Binding-site contacts:
Ligand atom O5 contacts residue ASN92 of chain 1.A at 2.4 Å (h-bond).
Ligand atom C4 contacts residue ASN92 of chain 1.A at 4.2 Å.
Ligand atom O5 contacts residue LYS70 of chain 1.A at 4.1 Å.
Ligand atom O5 contacts residue GLY67 of chain 1.A at 4.0 Å.
Ligand atom C5 contacts residue ASN92 of chain 1.A at 3.7 Å.
Ligand atom N2 contacts residue ASN92 of chain 1.A at 2.9 Å (h-bond).
Ligand atom C7 contacts residue ASN92 of chain 1.A at 3.1 Å.
Ligand atom C2 contacts residue ASN92 of chain 1.A at 2.4 Å.
Ligand atom O6 contacts residue GLN68 of chain 1.A at 3.5 Å (h-bond).
Ligand atom C6 contacts residue LYS70 of chain 1.A at 3.6 Å.
Ligand atom O6 contacts residue GLY67 of chain 1.A at 4.5 Å.
Ligand atom C5 contacts residue LYS70 of chain 1.A at 4.3 Å.
Ligand atom C1 contacts residue GLY67 of chain 1.A at 4.3 Å.
Ligand atom O6 contacts residue LYS70 of chain 1.A at 3.4 Å.
Ligand atom C8 contacts residue ASN92 of chain 1.A at 4.3 Å.
Ligand atom C1 contacts residue ASN92 of chain 1.A at 1.4 Å.
Ligand atom C1 contacts residue LYS70 of chain 1.A at 4.5 Å.
Ligand atom O7 contacts residue GLN68 of chain 1.A at 3.8 Å.
Ligand atom O5 contacts residue GLN68 of chain 1.A at 4.5 Å.
Ligand atom C3 contacts residue GLN68 of chain 1.A at 4.2 Å.
Ligand atom O3 contacts residue GLN68 of chain 1.A at 4.0 Å.
Ligand atom C4 contacts residue GLN68 of chain 1.A at 4.2 Å.
Ligand atom C2 contacts residue GLN68 of chain 1.A at 3.7 Å.
Ligand atom O7 contacts residue ASN92 of chain 1.A at 3.0 Å (h-bond).
Ligand atom C3 contacts residue ASN92 of chain 1.A at 3.8 Å.

Sequence of chain 1.A:
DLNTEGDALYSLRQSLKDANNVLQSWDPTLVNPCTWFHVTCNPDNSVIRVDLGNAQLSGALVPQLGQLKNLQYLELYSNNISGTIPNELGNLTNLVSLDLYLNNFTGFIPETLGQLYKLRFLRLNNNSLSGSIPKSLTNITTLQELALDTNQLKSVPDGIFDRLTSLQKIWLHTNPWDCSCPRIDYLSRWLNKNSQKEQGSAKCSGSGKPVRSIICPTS

The small molecule below binds the protein below.
Small molecule (SMILES): CC(=O)N[C@@H]1[C@@H](O)[C@H](O)[C@@H](CO)O[C@H]1O